Sequence of chain 1.A:
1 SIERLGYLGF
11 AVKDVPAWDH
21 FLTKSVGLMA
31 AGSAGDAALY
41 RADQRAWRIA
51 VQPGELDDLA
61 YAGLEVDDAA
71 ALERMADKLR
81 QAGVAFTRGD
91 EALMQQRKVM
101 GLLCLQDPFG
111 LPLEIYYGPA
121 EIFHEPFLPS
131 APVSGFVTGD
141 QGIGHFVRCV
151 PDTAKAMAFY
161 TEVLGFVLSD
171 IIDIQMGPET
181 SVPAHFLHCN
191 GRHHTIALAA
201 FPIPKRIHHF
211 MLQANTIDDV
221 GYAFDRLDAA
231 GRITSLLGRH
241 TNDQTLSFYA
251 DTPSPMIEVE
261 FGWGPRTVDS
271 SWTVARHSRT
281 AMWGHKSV

Binding-site contacts:
Ligand atom CK4 contacts residue HIS240 of chain 1.A at 3.2 Å.
Ligand atom CK5 contacts residue ASN242 of chain 1.A at 3.5 Å.
Ligand atom CK4 contacts residue HIS194 of chain 1.A at 3.6 Å.
Ligand atom OK1 contacts residue HIS240 of chain 1.A at 3.5 Å (h-bond).
Ligand atom CK2 contacts residue HIS240 of chain 1.A at 3.5 Å.
Ligand atom CK4 contacts residue PHE186 of chain 1.A at 4.0 Å (hydrophobic).
Ligand atom OK2 contacts residue TYR249 of chain 1.A at 2.6 Å (h-bond).
Ligand atom CK6 contacts residue ASN242 of chain 1.A at 3.3 Å.
Ligand atom CK4 contacts residue FE21 of chain 1.B at 2.9 Å.
Ligand atom OK2 contacts residue GLU260 of chain 1.A at 3.3 Å (salt-bridge).
Ligand atom CK5 contacts residue PHE186 of chain 1.A at 3.7 Å (hydrophobic).
Ligand atom CK4 contacts residue TYR249 of chain 1.A at 3.8 Å (hydrophobic).
Ligand atom CK1 contacts residue HIS240 of chain 1.A at 3.5 Å.
Ligand atom CK3 contacts residue TYR249 of chain 1.A at 3.0 Å (hydrophobic).
Ligand atom OK1 contacts residue FE21 of chain 1.B at 2.2 Å.
Ligand atom OK1 contacts residue HIS145 of chain 1.A at 3.1 Å (h-bond).
Ligand atom OK2 contacts residue HIS209 of chain 1.A at 2.7 Å.
Ligand atom CK5 contacts residue HIS194 of chain 1.A at 3.6 Å.
Ligand atom OK2 contacts residue FE21 of chain 1.B at 2.0 Å.
Ligand atom CK9 contacts residue PHE201 of chain 1.A at 3.7 Å (hydrophobic).
Ligand atom CKC contacts residue THR280 of chain 1.A at 3.7 Å.
Ligand atom CK3 contacts residue HIS209 of chain 1.A at 4.0 Å.
Ligand atom CKA contacts residue HIS208 of chain 1.A at 3.7 Å.
Ligand atom OK1 contacts residue GLU260 of chain 1.A at 3.2 Å (salt-bridge).
Ligand atom CK8 contacts residue HIS209 of chain 1.A at 3.9 Å.
Ligand atom CK1 contacts residue PHE186 of chain 1.A at 3.6 Å (hydrophobic).
Ligand atom CK2 contacts residue TYR249 of chain 1.A at 3.4 Å (hydrophobic).
Ligand atom OK2 contacts residue HIS240 of chain 1.A at 4.0 Å.
Ligand atom CK6 contacts residue HIS240 of chain 1.A at 3.3 Å.
Ligand atom CK5 contacts residue HIS240 of chain 1.A at 3.4 Å.
Ligand atom CK7 contacts residue TYR249 of chain 1.A at 3.5 Å (hydrophobic).
Ligand atom CK1 contacts residue THR280 of chain 1.A at 3.9 Å.
Ligand atom CK3 contacts residue HIS240 of chain 1.A at 3.5 Å.
Ligand atom CKA contacts residue PHE201 of chain 1.A at 4.0 Å (hydrophobic).
Ligand atom OK1 contacts residue HIS194 of chain 1.A at 3.1 Å (h-bond).
Ligand atom CK6 contacts residue PHE186 of chain 1.A at 3.5 Å (hydrophobic).
Ligand atom CKC contacts residue TYR249 of chain 1.A at 3.5 Å (hydrophobic).
Ligand atom CK6 contacts residue ILE172 of chain 1.A at 3.8 Å (hydrophobic).
Ligand atom CK3 contacts residue FE21 of chain 1.B at 2.9 Å.
Ligand atom CK9 contacts residue HIS208 of chain 1.A at 3.9 Å.

The protein below binds the small molecule below.
Small molecule (SMILES): Oc1cccc(-c2ccccc2)c1O